The protein below binds the small molecule below.
Small molecule (SMILES): CC(=O)N[C@@H]1[C@@H](O)[C@H](O)[C@@H](CO)O[C@H]1O

Sequence of chain 1.U:
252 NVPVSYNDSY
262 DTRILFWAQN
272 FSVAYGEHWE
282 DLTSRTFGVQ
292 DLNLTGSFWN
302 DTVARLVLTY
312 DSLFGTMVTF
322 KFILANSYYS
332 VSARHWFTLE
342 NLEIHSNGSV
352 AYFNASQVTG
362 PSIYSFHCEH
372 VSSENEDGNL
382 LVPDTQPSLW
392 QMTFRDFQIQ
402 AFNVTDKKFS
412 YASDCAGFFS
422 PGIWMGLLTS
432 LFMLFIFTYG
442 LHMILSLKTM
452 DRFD

Binding-site contacts:
Ligand atom C5 contacts residue VAL304 of chain 1.U at 4.3 Å (hydrophobic).
Ligand atom C1 contacts residue ASN301 of chain 1.U at 1.3 Å.
Ligand atom C4 contacts residue ASN301 of chain 1.U at 4.1 Å.
Ligand atom O7 contacts residue ASN301 of chain 1.U at 2.9 Å (h-bond).
Ligand atom C7 contacts residue ASN301 of chain 1.U at 2.9 Å.
Ligand atom C6 contacts residue VAL304 of chain 1.U at 4.5 Å (hydrophobic).
Ligand atom C8 contacts residue ASN301 of chain 1.U at 4.1 Å.
Ligand atom C6 contacts residue PHE299 of chain 1.U at 4.1 Å (hydrophobic).
Ligand atom C2 contacts residue ASN301 of chain 1.U at 2.1 Å.
Ligand atom O5 contacts residue PHE299 of chain 1.U at 3.1 Å.
Ligand atom C5 contacts residue PHE299 of chain 1.U at 4.2 Å (hydrophobic).
Ligand atom N2 contacts residue ASN301 of chain 1.U at 2.6 Å (h-bond).
Ligand atom N2 contacts residue THR303 of chain 1.U at 4.3 Å.
Ligand atom C3 contacts residue ASN301 of chain 1.U at 3.5 Å.
Ligand atom C1 contacts residue PHE299 of chain 1.U at 3.8 Å (hydrophobic).
Ligand atom O5 contacts residue ASN301 of chain 1.U at 2.4 Å (h-bond).
Ligand atom O6 contacts residue PHE299 of chain 1.U at 3.9 Å.
Ligand atom C5 contacts residue ASN301 of chain 1.U at 3.6 Å.